Binding-site contacts:
Ligand atom CB contacts residue GLY139 of chain 1.A at 3.6 Å.
Ligand atom N contacts residue GLY161 of chain 1.A at 2.9 Å (h-bond).
Ligand atom CG contacts residue GLU125 of chain 1.A at 3.9 Å.
Ligand atom C contacts residue SER159 of chain 1.A at 3.8 Å.
Ligand atom O2 contacts residue HIS36 of chain 1.A at 2.8 Å (h-bond).
Ligand atom O1 contacts residue GLY141 of chain 1.A at 2.5 Å (h-bond).
Ligand atom N contacts residue HIS36 of chain 1.A at 3.6 Å.
Ligand atom B contacts residue GLY141 of chain 1.A at 3.8 Å.
Ligand atom O2 contacts residue SER143 of chain 1.A at 2.5 Å (h-bond).
Ligand atom CB contacts residue MET138 of chain 1.A at 3.6 Å (hydrophobic).
Ligand atom CB contacts residue ARG140 of chain 1.A at 3.9 Å.
Ligand atom O1 contacts residue ARG140 of chain 1.A at 3.6 Å.
Ligand atom O1 contacts residue GLY139 of chain 1.A at 4.1 Å.
Ligand atom CB contacts residue SER143 of chain 1.A at 3.1 Å.
Ligand atom C contacts residue SER143 of chain 1.A at 4.1 Å.
Ligand atom CA contacts residue SER143 of chain 1.A at 2.5 Å.
Ligand atom N contacts residue GLY160 of chain 1.A at 4.0 Å.
Ligand atom O1 contacts residue SER143 of chain 1.A at 2.5 Å (h-bond).
Ligand atom CB contacts residue TYR123 of chain 1.A at 4.0 Å (hydrophobic).
Ligand atom CD contacts residue TYR123 of chain 1.A at 3.7 Å (hydrophobic).
Ligand atom O1 contacts residue ASP142 of chain 1.A at 3.3 Å (salt-bridge).
Ligand atom C contacts residue TYR123 of chain 1.A at 3.5 Å (hydrophobic).
Ligand atom CA contacts residue TYR123 of chain 1.A at 3.7 Å (hydrophobic).
Ligand atom B contacts residue HIS36 of chain 1.A at 3.6 Å.
Ligand atom O contacts residue GLY161 of chain 1.A at 3.1 Å (h-bond).
Ligand atom N contacts residue SER159 of chain 1.A at 3.2 Å (h-bond).
Ligand atom CA contacts residue GLY160 of chain 1.A at 4.0 Å.
Ligand atom CB contacts residue HIS36 of chain 1.A at 3.7 Å.
Ligand atom N contacts residue TYR123 of chain 1.A at 3.8 Å.
Ligand atom C contacts residue GLY161 of chain 1.A at 3.6 Å.
Ligand atom O contacts residue GLY160 of chain 1.A at 3.2 Å.
Ligand atom CA contacts residue SER159 of chain 1.A at 3.5 Å.
Ligand atom N contacts residue SER143 of chain 1.A at 2.8 Å (h-bond).
Ligand atom O contacts residue TYR123 of chain 1.A at 3.5 Å.
Ligand atom CA contacts residue GLY161 of chain 1.A at 3.3 Å.
Ligand atom CB contacts residue GLY161 of chain 1.A at 3.9 Å.
Ligand atom C contacts residue HIS36 of chain 1.A at 4.0 Å.
Ligand atom B contacts residue SER143 of chain 1.A at 1.6 Å.
Ligand atom CG contacts residue TYR123 of chain 1.A at 3.8 Å (hydrophobic).
Ligand atom N contacts residue TYR123 of chain 1.A at 3.6 Å.

This protein binds this small molecule.
Small molecule (SMILES): C[C@H](NC(=O)[C@@H]1CCCN1C(=O)[C@H](C)NC(=O)[C@H](C)N)B(O)O

Sequence of chain 1.A:
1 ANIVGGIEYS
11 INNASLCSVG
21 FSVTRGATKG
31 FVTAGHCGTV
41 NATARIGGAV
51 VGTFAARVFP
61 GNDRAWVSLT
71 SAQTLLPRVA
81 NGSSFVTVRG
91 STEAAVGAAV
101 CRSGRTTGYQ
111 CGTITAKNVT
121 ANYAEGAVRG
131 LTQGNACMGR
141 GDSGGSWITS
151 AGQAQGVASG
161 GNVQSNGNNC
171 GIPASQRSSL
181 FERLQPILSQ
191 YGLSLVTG